Binding-site contacts:
Ligand atom C4 contacts residue U5 of chain 39.G at 3.7 Å.
Ligand atom C4 contacts residue A4 of chain 39.G at 3.2 Å.
Ligand atom O4 contacts residue U1 of chain 39.G at 2.8 Å (h-bond).
Ligand atom O2' contacts residue THR57 of chain 20.C at 3.2 Å.
Ligand atom N1 contacts residue U5 of chain 39.G at 3.7 Å.
Ligand atom O4 contacts residue U5 of chain 39.G at 2.8 Å (h-bond).
Ligand atom O2 contacts residue U1 of chain 39.G at 2.9 Å (h-bond).
Ligand atom C2 contacts residue U2 of chain 39.G at 3.6 Å.
Ligand atom O2 contacts residue GLN61 of chain 20.C at 3.9 Å.
Ligand atom C2 contacts residue C6 of chain 39.G at 3.4 Å.
Ligand atom N3 contacts residue U1 of chain 39.G at 3.9 Å.
Ligand atom OP1 contacts residue PHE76 of chain 20.C at 3.7 Å.
Ligand atom N3 contacts residue U2 of chain 39.G at 3.6 Å.
Ligand atom C6 contacts residue U5 of chain 39.G at 3.6 Å.
Ligand atom N3 contacts residue A4 of chain 39.G at 3.8 Å.
Ligand atom O2 contacts residue U2 of chain 39.G at 3.6 Å.
Ligand atom N3 contacts residue GLN61 of chain 20.C at 3.6 Å.
Ligand atom C2 contacts residue A4 of chain 39.G at 3.9 Å.
Ligand atom O2 contacts residue C6 of chain 39.G at 2.9 Å (h-bond).
Ligand atom C2 contacts residue U3 of chain 39.G at 3.8 Å.
Ligand atom N1 contacts residue U2 of chain 39.G at 2.8 Å.
Ligand atom O4 contacts residue A4 of chain 39.G at 2.6 Å (h-bond).
Ligand atom N6 contacts residue U2 of chain 39.G at 2.6 Å (h-bond).
Ligand atom C2 contacts residue U1 of chain 39.G at 3.9 Å.
Ligand atom N3 contacts residue U5 of chain 39.G at 3.6 Å.
Ligand atom OP2 contacts residue LYS8 of chain 20.F at 3.8 Å.
Ligand atom O2' contacts residue LEU64 of chain 20.C at 3.9 Å.
Ligand atom C6 contacts residue U2 of chain 39.G at 3.4 Å.
Ligand atom N1 contacts residue U3 of chain 39.G at 3.8 Å.
Ligand atom C2 contacts residue GLN61 of chain 20.C at 3.9 Å.
Ligand atom C5 contacts residue A4 of chain 39.G at 2.8 Å.
Ligand atom N3 contacts residue C6 of chain 39.G at 3.2 Å (h-bond).
Ligand atom OP1 contacts residue LYS12 of chain 20.F at 3.9 Å.
Ligand atom OP1 contacts residue LEU56 of chain 20.C at 2.8 Å.
Ligand atom C4 contacts residue U1 of chain 39.G at 3.7 Å.
Ligand atom OP1 contacts residue LYS68 of chain 20.C at 3.2 Å (salt-bridge).
Ligand atom N3 contacts residue U1 of chain 39.G at 3.8 Å.
Ligand atom C5 contacts residue U5 of chain 39.G at 3.9 Å.
Ligand atom OP1 contacts residue LYS8 of chain 20.F at 3.1 Å.
Ligand atom C6 contacts residue A4 of chain 39.G at 3.7 Å.

Sequence of chain 20.F:
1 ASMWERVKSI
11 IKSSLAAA

Sequence of chain 39.C:
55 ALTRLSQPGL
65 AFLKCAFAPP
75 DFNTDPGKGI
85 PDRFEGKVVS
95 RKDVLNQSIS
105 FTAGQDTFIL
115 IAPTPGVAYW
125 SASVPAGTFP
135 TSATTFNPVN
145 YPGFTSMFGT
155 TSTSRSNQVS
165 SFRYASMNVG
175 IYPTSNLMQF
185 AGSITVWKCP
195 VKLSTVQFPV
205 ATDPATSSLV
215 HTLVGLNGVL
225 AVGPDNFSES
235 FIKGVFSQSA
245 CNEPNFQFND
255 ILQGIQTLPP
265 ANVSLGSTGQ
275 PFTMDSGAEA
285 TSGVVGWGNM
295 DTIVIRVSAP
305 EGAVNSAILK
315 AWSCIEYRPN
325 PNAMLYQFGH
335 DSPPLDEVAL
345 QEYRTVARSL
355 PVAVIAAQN

The protein below binds the small molecule below.
Small molecule (SMILES): Nc1ccn([C@@H]2O[C@H](CO[P](=O)(O)O[C@H]3[C@@H](O)[C@H](n4ccc(=O)[nH]c4=O)O[C@@H]3CO[P](=O)(O)O[C@H]3[C@@H](O)[C@H](n4cnc5c(N)ncnc54)O[C@@H]3CO)[C@@H](O[P](=O)(O)OC[C@H]3O[C@@H](n4ccc(=O)[nH]c4=O)[C@H](O)[C@@H]3O)[C@H]2O)c(=O)n1.O=c1ccn([C@@H]2O[C@H](CO[P](=O)(O)O[C@H]3[C@@H](O)[C@H](n4ccc(=O)[nH]c4=O)O[C@@H]3CO[P](=O)(O)O[C@H]3[C@@H](O)[C@H](n4ccc(=O)[nH]c4=O)O[C@@H]3CO)[C@@H](O)[C@H]2O)c(=O)[nH]1

Sequence of chain 20.C:
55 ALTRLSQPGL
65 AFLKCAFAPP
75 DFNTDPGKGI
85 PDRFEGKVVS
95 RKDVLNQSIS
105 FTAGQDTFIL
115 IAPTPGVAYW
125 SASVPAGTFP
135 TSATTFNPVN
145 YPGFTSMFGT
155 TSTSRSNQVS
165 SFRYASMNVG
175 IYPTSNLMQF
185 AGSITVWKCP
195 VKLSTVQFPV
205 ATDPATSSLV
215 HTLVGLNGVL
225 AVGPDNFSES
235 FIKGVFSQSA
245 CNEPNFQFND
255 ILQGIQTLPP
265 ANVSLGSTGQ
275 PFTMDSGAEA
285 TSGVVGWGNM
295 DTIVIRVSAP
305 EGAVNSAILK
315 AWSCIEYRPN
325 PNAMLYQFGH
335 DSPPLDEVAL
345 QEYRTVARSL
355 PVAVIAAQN